Sequence of chain 1.A:
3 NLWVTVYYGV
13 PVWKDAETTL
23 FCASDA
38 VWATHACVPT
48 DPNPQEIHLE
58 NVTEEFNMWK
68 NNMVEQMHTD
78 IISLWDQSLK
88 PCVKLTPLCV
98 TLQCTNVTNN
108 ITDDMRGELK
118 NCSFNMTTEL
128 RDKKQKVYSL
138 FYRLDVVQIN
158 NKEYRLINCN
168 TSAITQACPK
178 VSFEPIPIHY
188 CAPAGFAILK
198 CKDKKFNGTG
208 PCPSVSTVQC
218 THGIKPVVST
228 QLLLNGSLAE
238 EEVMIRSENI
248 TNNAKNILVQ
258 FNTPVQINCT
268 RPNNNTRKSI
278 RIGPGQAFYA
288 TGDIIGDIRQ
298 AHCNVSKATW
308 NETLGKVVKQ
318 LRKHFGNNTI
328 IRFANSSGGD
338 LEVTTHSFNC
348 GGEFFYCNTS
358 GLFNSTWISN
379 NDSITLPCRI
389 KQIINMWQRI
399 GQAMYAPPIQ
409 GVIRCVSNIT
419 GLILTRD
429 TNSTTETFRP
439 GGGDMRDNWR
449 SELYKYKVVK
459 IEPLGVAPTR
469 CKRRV

Binding-site contacts:
Ligand atom C5 contacts residue ASN204 of chain 1.A at 3.2 Å.
Ligand atom O5 contacts residue THR206 of chain 1.A at 4.3 Å.
Ligand atom C6 contacts residue NAG1 of chain 1.T at 4.0 Å.
Ligand atom C8 contacts residue ILE247 of chain 1.A at 4.1 Å (hydrophobic).
Ligand atom O3 contacts residue ASN204 of chain 1.A at 4.5 Å.
Ligand atom C7 contacts residue ASN204 of chain 1.A at 3.1 Å.
Ligand atom C2 contacts residue ASN204 of chain 1.A at 2.1 Å.
Ligand atom O5 contacts residue ASN204 of chain 1.A at 2.0 Å (h-bond).
Ligand atom N2 contacts residue ASN204 of chain 1.A at 2.5 Å (h-bond).
Ligand atom O6 contacts residue ASN204 of chain 1.A at 4.4 Å.
Ligand atom C1 contacts residue THR206 of chain 1.A at 3.7 Å.
Ligand atom C6 contacts residue ASN204 of chain 1.A at 4.3 Å.
Ligand atom O6 contacts residue NAG1 of chain 1.T at 4.1 Å.
Ligand atom C8 contacts residue SER244 of chain 1.A at 3.2 Å.
Ligand atom O7 contacts residue ILE247 of chain 1.A at 4.0 Å.
Ligand atom C3 contacts residue ASN204 of chain 1.A at 3.5 Å.
Ligand atom C1 contacts residue ASN204 of chain 1.A at 1.1 Å.
Ligand atom C4 contacts residue ASN204 of chain 1.A at 3.8 Å.
Ligand atom C8 contacts residue ASN204 of chain 1.A at 3.4 Å.
Ligand atom O7 contacts residue ASN204 of chain 1.A at 3.5 Å (h-bond).

This protein binds this small molecule.
Small molecule (SMILES): CC(=O)N[C@H]1[C@H](O[C@H]2[C@H](O)[C@@H](NC(C)=O)CO[C@@H]2CO)O[C@H](CO)[C@@H](O)[C@@H]1O